Sequence of chain 1.B:
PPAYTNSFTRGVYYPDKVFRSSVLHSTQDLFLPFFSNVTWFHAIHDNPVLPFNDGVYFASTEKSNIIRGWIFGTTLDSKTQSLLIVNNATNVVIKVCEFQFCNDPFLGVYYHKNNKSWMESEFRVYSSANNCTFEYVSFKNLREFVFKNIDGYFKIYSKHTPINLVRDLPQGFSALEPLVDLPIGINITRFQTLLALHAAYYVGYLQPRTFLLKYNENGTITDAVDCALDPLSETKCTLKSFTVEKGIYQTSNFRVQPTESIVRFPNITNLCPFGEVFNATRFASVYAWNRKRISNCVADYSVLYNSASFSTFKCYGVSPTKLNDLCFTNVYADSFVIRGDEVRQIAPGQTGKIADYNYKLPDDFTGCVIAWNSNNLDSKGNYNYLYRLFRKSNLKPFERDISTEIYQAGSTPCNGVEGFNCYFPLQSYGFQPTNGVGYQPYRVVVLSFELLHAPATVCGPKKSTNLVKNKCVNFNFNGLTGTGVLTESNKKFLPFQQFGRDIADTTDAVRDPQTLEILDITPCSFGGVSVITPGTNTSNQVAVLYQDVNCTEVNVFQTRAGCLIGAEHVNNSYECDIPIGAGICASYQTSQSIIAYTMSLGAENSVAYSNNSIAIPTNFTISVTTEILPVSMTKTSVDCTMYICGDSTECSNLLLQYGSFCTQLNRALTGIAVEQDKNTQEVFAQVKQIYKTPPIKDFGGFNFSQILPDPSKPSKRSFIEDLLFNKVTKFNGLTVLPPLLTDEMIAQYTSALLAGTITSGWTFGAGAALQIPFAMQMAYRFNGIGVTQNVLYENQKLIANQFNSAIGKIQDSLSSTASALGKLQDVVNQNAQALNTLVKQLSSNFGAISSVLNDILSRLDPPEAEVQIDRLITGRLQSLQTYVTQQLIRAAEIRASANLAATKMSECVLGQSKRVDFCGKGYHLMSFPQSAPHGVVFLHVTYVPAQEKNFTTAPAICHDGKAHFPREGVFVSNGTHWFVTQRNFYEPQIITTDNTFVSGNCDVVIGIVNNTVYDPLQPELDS

Binding-site contacts:
Ligand atom C8 contacts residue ASN280 of chain 1.A at 3.5 Å.
Ligand atom O5 contacts residue ASN282 of chain 1.A at 2.3 Å (h-bond).
Ligand atom C6 contacts residue LYS558 of chain 1.B at 4.1 Å.
Ligand atom C5 contacts residue ASN282 of chain 1.A at 3.6 Å.
Ligand atom N2 contacts residue ASN282 of chain 1.A at 2.8 Å (h-bond).
Ligand atom C3 contacts residue ASN282 of chain 1.A at 3.7 Å.
Ligand atom C7 contacts residue ASN282 of chain 1.A at 3.9 Å.
Ligand atom C4 contacts residue ASN282 of chain 1.A at 4.1 Å.
Ligand atom C1 contacts residue ASN282 of chain 1.A at 1.4 Å.
Ligand atom C2 contacts residue ASN282 of chain 1.A at 2.3 Å.
Ligand atom N2 contacts residue ASN280 of chain 1.A at 4.4 Å.
Ligand atom O7 contacts residue ASN282 of chain 1.A at 4.5 Å.
Ligand atom C7 contacts residue ASN280 of chain 1.A at 4.2 Å.

A protein and the small-molecule ligand that binds it are described below.
Small molecule (SMILES): CC(=O)N[C@@H]1[C@@H](O)[C@H](O)[C@@H](CO)O[C@H]1O

Sequence of chain 1.A:
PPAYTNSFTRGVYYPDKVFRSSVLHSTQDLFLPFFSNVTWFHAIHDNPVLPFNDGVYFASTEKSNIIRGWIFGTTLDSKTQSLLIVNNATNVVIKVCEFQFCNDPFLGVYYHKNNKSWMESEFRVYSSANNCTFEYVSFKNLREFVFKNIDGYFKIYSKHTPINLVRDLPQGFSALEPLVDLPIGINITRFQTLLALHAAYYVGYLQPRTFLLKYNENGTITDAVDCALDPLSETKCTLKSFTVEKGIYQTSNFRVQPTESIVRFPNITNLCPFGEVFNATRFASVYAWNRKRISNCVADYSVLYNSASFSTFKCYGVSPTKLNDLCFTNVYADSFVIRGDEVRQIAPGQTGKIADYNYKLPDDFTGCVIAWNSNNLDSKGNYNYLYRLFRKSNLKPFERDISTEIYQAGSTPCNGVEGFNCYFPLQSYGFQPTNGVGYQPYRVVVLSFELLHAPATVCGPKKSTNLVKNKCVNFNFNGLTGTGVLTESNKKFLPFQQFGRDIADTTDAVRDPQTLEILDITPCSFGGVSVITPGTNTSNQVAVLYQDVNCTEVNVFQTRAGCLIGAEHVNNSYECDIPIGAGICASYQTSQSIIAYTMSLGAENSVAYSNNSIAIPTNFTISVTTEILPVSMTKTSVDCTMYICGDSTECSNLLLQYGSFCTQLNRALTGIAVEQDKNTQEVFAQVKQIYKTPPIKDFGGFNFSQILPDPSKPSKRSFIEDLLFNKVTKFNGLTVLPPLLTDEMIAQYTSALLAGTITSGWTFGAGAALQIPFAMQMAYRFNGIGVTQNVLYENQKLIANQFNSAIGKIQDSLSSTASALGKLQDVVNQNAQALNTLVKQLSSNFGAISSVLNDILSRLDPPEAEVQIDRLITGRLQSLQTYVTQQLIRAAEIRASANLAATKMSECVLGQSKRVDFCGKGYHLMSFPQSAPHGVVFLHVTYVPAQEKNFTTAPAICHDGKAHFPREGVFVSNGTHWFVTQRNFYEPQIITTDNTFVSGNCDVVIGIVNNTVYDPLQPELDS